A protein and the small-molecule ligand that binds it are described below.
Small molecule (SMILES): CCC(=O)N[C@@H]1CN(c2nc(Nc3cn(C)nc3OC)c3ncn(C)c3n2)C[C@H]1F

Sequence of chain 1.E:
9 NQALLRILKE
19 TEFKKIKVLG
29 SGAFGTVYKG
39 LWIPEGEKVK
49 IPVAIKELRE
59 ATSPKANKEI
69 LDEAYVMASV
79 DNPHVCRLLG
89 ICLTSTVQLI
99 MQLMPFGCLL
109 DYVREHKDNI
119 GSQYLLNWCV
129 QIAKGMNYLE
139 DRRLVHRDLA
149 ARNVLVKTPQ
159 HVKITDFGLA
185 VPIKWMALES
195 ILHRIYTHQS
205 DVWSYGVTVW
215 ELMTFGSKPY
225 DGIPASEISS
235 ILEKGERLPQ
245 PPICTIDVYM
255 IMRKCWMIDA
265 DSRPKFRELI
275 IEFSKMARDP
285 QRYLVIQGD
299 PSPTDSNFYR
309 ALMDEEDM

Binding-site contacts:
Ligand atom C28 contacts residue ASP109 of chain 1.E at 3.2 Å.
Ligand atom F25 contacts residue GLY30 of chain 1.E at 3.6 Å.
Ligand atom C18 contacts residue MET102 of chain 1.E at 3.8 Å (hydrophobic).
Ligand atom N20 contacts residue PRO103 of chain 1.E at 3.7 Å.
Ligand atom C17 contacts residue GLY105 of chain 1.E at 3.7 Å.
Ligand atom C10 contacts residue LEU153 of chain 1.E at 3.8 Å (hydrophobic).
Ligand atom C15 contacts residue MET99 of chain 1.E at 3.4 Å (hydrophobic).
Ligand atom F25 contacts residue SER29 of chain 1.E at 3.6 Å.
Ligand atom N12 contacts residue LEU153 of chain 1.E at 3.3 Å.
Ligand atom C21 contacts residue MET102 of chain 1.E at 3.4 Å (hydrophobic).
Ligand atom C15 contacts residue JBJ1 of chain 1.Q at 3.2 Å.
Ligand atom C29 contacts residue ASP109 of chain 1.E at 3.4 Å.
Ligand atom C27 contacts residue CYS106 of chain 1.E at 3.8 Å (hydrophobic).
Ligand atom C23 contacts residue PRO103 of chain 1.E at 3.8 Å (hydrophobic).
Ligand atom N14 contacts residue MET102 of chain 1.E at 2.7 Å (h-bond).
Ligand atom C15 contacts residue LEU153 of chain 1.E at 3.5 Å (hydrophobic).
Ligand atom O22 contacts residue PRO103 of chain 1.E at 3.5 Å.
Ligand atom C13 contacts residue MET102 of chain 1.E at 3.5 Å (hydrophobic).
Ligand atom N16 contacts residue MET102 of chain 1.E at 2.4 Å (h-bond).
Ligand atom C17 contacts residue MET102 of chain 1.E at 2.8 Å (hydrophobic).
Ligand atom C8 contacts residue MET102 of chain 1.E at 3.6 Å (hydrophobic).
Ligand atom C13 contacts residue ALA52 of chain 1.E at 3.7 Å (hydrophobic).
Ligand atom N14 contacts residue GLN100 of chain 1.E at 3.4 Å (h-bond).
Ligand atom N12 contacts residue ALA52 of chain 1.E at 3.8 Å.
Ligand atom C13 contacts residue GLN100 of chain 1.E at 2.8 Å.
Ligand atom C23 contacts residue LEU101 of chain 1.E at 3.7 Å (hydrophobic).
Ligand atom C18 contacts residue GLY105 of chain 1.E at 3.2 Å.
Ligand atom O22 contacts residue LEU101 of chain 1.E at 3.2 Å.
Ligand atom O30 contacts residue CYS106 of chain 1.E at 3.5 Å.
Ligand atom N16 contacts residue GLY105 of chain 1.E at 3.8 Å.
Ligand atom N14 contacts residue LEU101 of chain 1.E at 3.6 Å.
Ligand atom F25 contacts residue VAL35 of chain 1.E at 3.2 Å.
Ligand atom C3 contacts residue VAL35 of chain 1.E at 3.5 Å (hydrophobic).
Ligand atom C29 contacts residue CYS106 of chain 1.E at 1.8 Å (hydrophobic).
Ligand atom C13 contacts residue LEU153 of chain 1.E at 3.6 Å (hydrophobic).
Ligand atom C21 contacts residue PRO103 of chain 1.E at 3.7 Å (hydrophobic).
Ligand atom O30 contacts residue ARG150 of chain 1.E at 3.6 Å.
Ligand atom C28 contacts residue CYS106 of chain 1.E at 3.0 Å (hydrophobic).
Ligand atom O22 contacts residue MET102 of chain 1.E at 3.5 Å (h-bond).
Ligand atom C9 contacts residue MET102 of chain 1.E at 3.8 Å (hydrophobic).